Binding-site contacts:
Ligand atom C35 contacts residue HIS241 of chain 1.A at 3.7 Å.
Ligand atom C7 contacts residue SER119 of chain 1.A at 3.6 Å.
Ligand atom C12 contacts residue VAL144 of chain 1.A at 3.7 Å (hydrophobic).
Ligand atom C24 contacts residue HIS149 of chain 1.A at 3.9 Å.
Ligand atom O2 contacts residue SER122 of chain 1.A at 2.9 Å (h-bond).
Ligand atom C28 contacts residue TYR38 of chain 1.A at 3.7 Å (hydrophobic).
Ligand atom O3 contacts residue ALA147 of chain 1.A at 3.1 Å (h-bond).
Ligand atom C3 contacts residue CYS132 of chain 1.A at 3.7 Å (hydrophobic).
Ligand atom C1 contacts residue SER81 of chain 1.A at 3.8 Å.
Ligand atom C30 contacts residue ALA75 of chain 1.A at 3.6 Å (hydrophobic).
Ligand atom C11 contacts residue VAL144 of chain 1.A at 3.7 Å (hydrophobic).
Ligand atom O2 contacts residue TYR42 of chain 1.A at 3.8 Å.
Ligand atom C32 contacts residue LEU258 of chain 1.A at 3.4 Å (hydrophobic).
Ligand atom O2 contacts residue TYR38 of chain 1.A at 2.7 Å (h-bond).
Ligand atom C3 contacts residue TYR38 of chain 1.A at 3.5 Å (hydrophobic).
Ligand atom C4 contacts residue SER122 of chain 1.A at 3.8 Å.
Ligand atom C21 contacts residue ILE112 of chain 1.A at 3.9 Å (hydrophobic).
Ligand atom C22 contacts residue HIS149 of chain 1.A at 3.8 Å.
Ligand atom C35 contacts residue PHE266 of chain 1.A at 3.7 Å (hydrophobic).
Ligand atom C25 contacts residue ALA147 of chain 1.A at 3.8 Å (hydrophobic).
Ligand atom O3 contacts residue GLY148 of chain 1.A at 3.5 Å (h-bond).
Ligand atom C30 contacts residue LEU71 of chain 1.A at 3.7 Å (hydrophobic).
Ligand atom C25 contacts residue HIS149 of chain 1.A at 3.5 Å.
Ligand atom O2 contacts residue SER119 of chain 1.A at 3.7 Å.
Ligand atom C10 contacts residue SER119 of chain 1.A at 3.5 Å.
Ligand atom C36 contacts residue VAL262 of chain 1.A at 3.7 Å (hydrophobic).
Ligand atom O1 contacts residue SER81 of chain 1.A at 2.6 Å (h-bond).
Ligand atom C2 contacts residue TYR38 of chain 1.A at 3.8 Å (hydrophobic).
Ligand atom C9 contacts residue TRP130 of chain 1.A at 3.5 Å (hydrophobic).
Ligand atom O1 contacts residue ARG118 of chain 1.A at 3.3 Å (salt-bridge).
Ligand atom C3 contacts residue TYR42 of chain 1.A at 3.6 Å (hydrophobic).
Ligand atom C18 contacts residue VAL78 of chain 1.A at 3.8 Å (hydrophobic).
Ligand atom C36 contacts residue PHE266 of chain 1.A at 3.5 Å (hydrophobic).
Ligand atom C3 contacts residue SER122 of chain 1.A at 3.8 Å.
Ligand atom O3 contacts residue HIS149 of chain 1.A at 3.4 Å (h-bond).
Ligand atom C4 contacts residue CYS132 of chain 1.A at 3.4 Å (hydrophobic).
Ligand atom C38 contacts residue HIS241 of chain 1.A at 3.3 Å.
Ligand atom C33 contacts residue TYR245 of chain 1.A at 3.6 Å (hydrophobic).
Ligand atom C38 contacts residue TYR245 of chain 1.A at 3.6 Å (hydrophobic).
Ligand atom C31 contacts residue LEU258 of chain 1.A at 3.7 Å (hydrophobic).

Sequence of chain 1.A:
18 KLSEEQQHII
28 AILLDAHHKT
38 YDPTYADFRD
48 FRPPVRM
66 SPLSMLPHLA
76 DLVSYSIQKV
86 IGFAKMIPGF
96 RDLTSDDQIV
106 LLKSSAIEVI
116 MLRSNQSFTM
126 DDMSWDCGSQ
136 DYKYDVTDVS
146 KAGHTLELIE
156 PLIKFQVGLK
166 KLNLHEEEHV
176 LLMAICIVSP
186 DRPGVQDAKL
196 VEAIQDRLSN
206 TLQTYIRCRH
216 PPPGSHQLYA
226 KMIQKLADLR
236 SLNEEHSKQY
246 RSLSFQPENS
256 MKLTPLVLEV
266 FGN

This small molecule binds to this protein.
Small molecule (SMILES): C=C1[C@H](O)CC(=C/C=C2\CCC[C@]3(C)[C@@H]([C@@H](C)/C=C/C[C@@H](O)CC45CC6CC(CC(C6)C4)C5)CC[C@@H]23)C[C@H]1O